Sequence of chain 1.A:
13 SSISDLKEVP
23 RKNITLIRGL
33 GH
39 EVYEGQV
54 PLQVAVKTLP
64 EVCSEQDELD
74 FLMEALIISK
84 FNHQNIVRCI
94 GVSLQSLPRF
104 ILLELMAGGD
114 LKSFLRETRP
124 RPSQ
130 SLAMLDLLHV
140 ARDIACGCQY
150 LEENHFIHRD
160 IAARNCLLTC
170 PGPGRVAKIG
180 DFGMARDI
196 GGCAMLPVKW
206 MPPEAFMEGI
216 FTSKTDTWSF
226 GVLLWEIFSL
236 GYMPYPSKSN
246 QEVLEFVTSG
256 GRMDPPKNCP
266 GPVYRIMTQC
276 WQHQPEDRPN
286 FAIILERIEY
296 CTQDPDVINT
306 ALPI

A small-molecule ligand and the protein it binds are described below.
Small molecule (SMILES): CN(C)C=CC(=O)c1ccc2[nH]c3ncc(-c4ccc(N5CCN(C)CC5)cc4)cc3c2c1

Binding-site contacts:
Ligand atom C14 contacts residue MET109 of chain 1.A at 3.5 Å (hydrophobic).
Ligand atom C12 contacts residue LEU32 of chain 1.A at 3.9 Å (hydrophobic).
Ligand atom C13 contacts residue GLY112 of chain 1.A at 3.8 Å.
Ligand atom C5 contacts residue ASP180 of chain 1.A at 3.8 Å.
Ligand atom C17 contacts residue LEU32 of chain 1.A at 3.3 Å (hydrophobic).
Ligand atom C7 contacts residue GLY179 of chain 1.A at 3.5 Å.
Ligand atom C27 contacts residue LEU166 of chain 1.A at 3.8 Å (hydrophobic).
Ligand atom C9 contacts residue LEU166 of chain 1.A at 3.5 Å (hydrophobic).
Ligand atom C5 contacts residue LYS60 of chain 1.A at 3.3 Å.
Ligand atom C10 contacts residue GLU107 of chain 1.A at 3.8 Å.
Ligand atom N2 contacts residue ALA58 of chain 1.A at 3.4 Å.
Ligand atom O1 contacts residue LYS60 of chain 1.A at 2.8 Å (salt-bridge).
Ligand atom C10 contacts residue ALA58 of chain 1.A at 3.6 Å (hydrophobic).
Ligand atom C22 contacts residue LEU32 of chain 1.A at 3.7 Å (hydrophobic).
Ligand atom C9 contacts residue GLU107 of chain 1.A at 3.9 Å.
Ligand atom C8 contacts residue LEU166 of chain 1.A at 3.9 Å (hydrophobic).
Ligand atom O1 contacts residue ASP180 of chain 1.A at 3.2 Å.
Ligand atom C26 contacts residue LEU166 of chain 1.A at 3.5 Å (hydrophobic).
Ligand atom C24 contacts residue LEU166 of chain 1.A at 3.9 Å (hydrophobic).
Ligand atom C19 contacts residue SER116 of chain 1.A at 3.6 Å.
Ligand atom N3 contacts residue ALA58 of chain 1.A at 3.9 Å.
Ligand atom C25 contacts residue LEU166 of chain 1.A at 3.9 Å (hydrophobic).
Ligand atom C19 contacts residue GLU120 of chain 1.A at 3.1 Å.
Ligand atom C10 contacts residue MET109 of chain 1.A at 3.8 Å (hydrophobic).
Ligand atom C2 contacts residue ASP180 of chain 1.A at 3.6 Å.
Ligand atom C7 contacts residue LEU106 of chain 1.A at 3.4 Å (hydrophobic).
Ligand atom C11 contacts residue MET109 of chain 1.A at 2.9 Å (hydrophobic).
Ligand atom C14 contacts residue GLY112 of chain 1.A at 3.7 Å.
Ligand atom C3 contacts residue ASP180 of chain 1.A at 3.4 Å.
Ligand atom N2 contacts residue GLU107 of chain 1.A at 2.9 Å (salt-bridge).
Ligand atom C5 contacts residue GLY179 of chain 1.A at 3.7 Å.
Ligand atom C8 contacts residue LEU106 of chain 1.A at 3.5 Å (hydrophobic).
Ligand atom N3 contacts residue MET109 of chain 1.A at 2.8 Å (h-bond).
Ligand atom C12 contacts residue MET109 of chain 1.A at 3.7 Å (hydrophobic).
Ligand atom C4 contacts residue ASP180 of chain 1.A at 3.1 Å.
Ligand atom N1 contacts residue ASP180 of chain 1.A at 3.8 Å.
Ligand atom C15 contacts residue GLY112 of chain 1.A at 3.8 Å.
Ligand atom N3 contacts residue LEU108 of chain 1.A at 3.8 Å.
Ligand atom O1 contacts residue GLY179 of chain 1.A at 2.9 Å (h-bond).
Ligand atom C4 contacts residue LYS60 of chain 1.A at 3.4 Å.